Sequence of chain 1.C:
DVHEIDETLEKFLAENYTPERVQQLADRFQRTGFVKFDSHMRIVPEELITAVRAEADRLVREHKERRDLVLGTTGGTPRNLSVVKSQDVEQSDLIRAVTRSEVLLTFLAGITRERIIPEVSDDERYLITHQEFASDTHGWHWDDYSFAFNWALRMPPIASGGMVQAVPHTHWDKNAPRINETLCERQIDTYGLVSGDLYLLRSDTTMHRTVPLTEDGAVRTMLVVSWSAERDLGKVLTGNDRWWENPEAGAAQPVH

The small molecule below binds the protein below.
Small molecule (SMILES): N[C@@H](CCCC[NH3+])C(=O)O

Binding-site contacts:
Ligand atom CD contacts residue GLU128 of chain 1.C at 3.8 Å.
Ligand atom CA contacts residue AKG1 of chain 1.N at 4.1 Å.
Ligand atom OXT contacts residue HIS142 of chain 1.C at 2.9 Å (h-bond).
Ligand atom CB contacts residue TRP247 of chain 1.C at 4.0 Å (hydrophobic).
Ligand atom O contacts residue THR78 of chain 1.C at 4.0 Å.
Ligand atom CE contacts residue GLU128 of chain 1.C at 3.8 Å.
Ligand atom O contacts residue LEU75 of chain 1.C at 3.3 Å.
Ligand atom CD contacts residue LEU131 of chain 1.C at 3.7 Å (hydrophobic).
Ligand atom CA contacts residue TRP247 of chain 1.C at 4.1 Å (hydrophobic).
Ligand atom OXT contacts residue HIS145 of chain 1.C at 3.5 Å.
Ligand atom CD contacts residue AKG1 of chain 1.N at 3.6 Å.
Ligand atom CA contacts residue TRP146 of chain 1.C at 3.8 Å (hydrophobic).
Ligand atom O contacts residue HIS145 of chain 1.C at 3.7 Å.
Ligand atom CB contacts residue AKG1 of chain 1.N at 3.8 Å.
Ligand atom CA contacts residue TRP248 of chain 1.C at 4.2 Å (hydrophobic).
Ligand atom OXT contacts residue TRP247 of chain 1.C at 3.0 Å (h-bond).
Ligand atom CD contacts residue TRP248 of chain 1.C at 4.0 Å (hydrophobic).
Ligand atom C contacts residue HIS142 of chain 1.C at 4.0 Å.
Ligand atom CB contacts residue TRP248 of chain 1.C at 3.5 Å (hydrophobic).
Ligand atom NZ contacts residue ASP147 of chain 1.C at 3.0 Å (salt-bridge).
Ligand atom NZ contacts residue SER230 of chain 1.C at 3.0 Å (h-bond).
Ligand atom CE contacts residue VAL228 of chain 1.C at 4.0 Å (hydrophobic).
Ligand atom CE contacts residue AKG1 of chain 1.N at 3.3 Å.
Ligand atom CG contacts residue TRP248 of chain 1.C at 4.1 Å (hydrophobic).
Ligand atom O contacts residue TRP247 of chain 1.C at 3.3 Å (h-bond).
Ligand atom O contacts residue ARG83 of chain 1.C at 3.0 Å (salt-bridge).
Ligand atom CG contacts residue ASP147 of chain 1.C at 3.3 Å.
Ligand atom N contacts residue TRP248 of chain 1.C at 3.9 Å.
Ligand atom NZ contacts residue AKG1 of chain 1.N at 3.9 Å.
Ligand atom OXT contacts residue ARG83 of chain 1.C at 2.9 Å (salt-bridge).
Ligand atom C contacts residue TRP247 of chain 1.C at 3.2 Å (hydrophobic).
Ligand atom CA contacts residue HIS145 of chain 1.C at 3.4 Å.
Ligand atom NZ contacts residue GLU128 of chain 1.C at 2.8 Å (salt-bridge).
Ligand atom CE contacts residue ASP147 of chain 1.C at 3.8 Å.
Ligand atom CE contacts residue LEU131 of chain 1.C at 3.6 Å (hydrophobic).
Ligand atom N contacts residue TRP146 of chain 1.C at 3.3 Å (h-bond).
Ligand atom C contacts residue HIS145 of chain 1.C at 3.5 Å.
Ligand atom CG contacts residue AKG1 of chain 1.N at 3.2 Å.
Ligand atom CG contacts residue GLU128 of chain 1.C at 3.4 Å.
Ligand atom C contacts residue ARG83 of chain 1.C at 3.5 Å.